Sequence of chain 1.A:
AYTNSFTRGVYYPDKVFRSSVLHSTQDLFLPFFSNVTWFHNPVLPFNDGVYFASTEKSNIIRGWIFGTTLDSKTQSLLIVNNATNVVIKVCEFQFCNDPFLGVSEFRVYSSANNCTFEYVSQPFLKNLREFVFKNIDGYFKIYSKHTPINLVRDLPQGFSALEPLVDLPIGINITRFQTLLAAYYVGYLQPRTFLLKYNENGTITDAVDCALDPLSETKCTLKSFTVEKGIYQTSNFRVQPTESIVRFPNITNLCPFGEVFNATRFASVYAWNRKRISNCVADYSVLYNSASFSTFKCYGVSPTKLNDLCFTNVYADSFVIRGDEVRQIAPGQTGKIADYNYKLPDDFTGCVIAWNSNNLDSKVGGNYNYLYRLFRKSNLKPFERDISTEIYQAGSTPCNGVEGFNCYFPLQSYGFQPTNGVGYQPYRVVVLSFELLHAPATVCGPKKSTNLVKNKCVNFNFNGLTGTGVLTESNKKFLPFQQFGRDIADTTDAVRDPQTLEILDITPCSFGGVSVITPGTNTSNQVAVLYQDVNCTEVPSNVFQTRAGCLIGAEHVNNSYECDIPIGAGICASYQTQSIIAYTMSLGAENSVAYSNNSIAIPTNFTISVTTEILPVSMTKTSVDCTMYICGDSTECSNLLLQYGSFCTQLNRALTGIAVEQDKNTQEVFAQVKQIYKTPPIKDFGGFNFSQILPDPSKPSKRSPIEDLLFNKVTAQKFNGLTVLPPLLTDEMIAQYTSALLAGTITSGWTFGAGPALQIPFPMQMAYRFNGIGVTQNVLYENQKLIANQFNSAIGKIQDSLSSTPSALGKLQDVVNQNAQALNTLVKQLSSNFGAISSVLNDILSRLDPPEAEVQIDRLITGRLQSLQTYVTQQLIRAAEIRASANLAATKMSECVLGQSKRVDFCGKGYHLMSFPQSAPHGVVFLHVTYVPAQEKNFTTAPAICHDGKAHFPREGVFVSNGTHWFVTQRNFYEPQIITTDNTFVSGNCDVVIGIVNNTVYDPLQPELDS

Binding-site contacts:
Ligand atom C8 contacts residue ILE1130 of chain 1.B at 4.2 Å (hydrophobic).
Ligand atom C8 contacts residue GLY1131 of chain 1.B at 3.7 Å.
Ligand atom C6 contacts residue ASN709 of chain 1.B at 4.5 Å.
Ligand atom N2 contacts residue ASN709 of chain 1.B at 2.9 Å (h-bond).
Ligand atom O7 contacts residue ASN709 of chain 1.B at 3.0 Å (h-bond).
Ligand atom C3 contacts residue ASN709 of chain 1.B at 3.8 Å.
Ligand atom C1 contacts residue ASN709 of chain 1.B at 1.4 Å.
Ligand atom C2 contacts residue ASN709 of chain 1.B at 2.5 Å.
Ligand atom O5 contacts residue ASN709 of chain 1.B at 2.4 Å (h-bond).
Ligand atom C4 contacts residue ASN709 of chain 1.B at 4.2 Å.
Ligand atom O5 contacts residue ASP796 of chain 1.A at 3.9 Å.
Ligand atom C8 contacts residue ASN709 of chain 1.B at 4.3 Å.
Ligand atom C7 contacts residue ASN709 of chain 1.B at 3.1 Å.
Ligand atom C5 contacts residue ASN709 of chain 1.B at 3.7 Å.

Sequence of chain 1.B:
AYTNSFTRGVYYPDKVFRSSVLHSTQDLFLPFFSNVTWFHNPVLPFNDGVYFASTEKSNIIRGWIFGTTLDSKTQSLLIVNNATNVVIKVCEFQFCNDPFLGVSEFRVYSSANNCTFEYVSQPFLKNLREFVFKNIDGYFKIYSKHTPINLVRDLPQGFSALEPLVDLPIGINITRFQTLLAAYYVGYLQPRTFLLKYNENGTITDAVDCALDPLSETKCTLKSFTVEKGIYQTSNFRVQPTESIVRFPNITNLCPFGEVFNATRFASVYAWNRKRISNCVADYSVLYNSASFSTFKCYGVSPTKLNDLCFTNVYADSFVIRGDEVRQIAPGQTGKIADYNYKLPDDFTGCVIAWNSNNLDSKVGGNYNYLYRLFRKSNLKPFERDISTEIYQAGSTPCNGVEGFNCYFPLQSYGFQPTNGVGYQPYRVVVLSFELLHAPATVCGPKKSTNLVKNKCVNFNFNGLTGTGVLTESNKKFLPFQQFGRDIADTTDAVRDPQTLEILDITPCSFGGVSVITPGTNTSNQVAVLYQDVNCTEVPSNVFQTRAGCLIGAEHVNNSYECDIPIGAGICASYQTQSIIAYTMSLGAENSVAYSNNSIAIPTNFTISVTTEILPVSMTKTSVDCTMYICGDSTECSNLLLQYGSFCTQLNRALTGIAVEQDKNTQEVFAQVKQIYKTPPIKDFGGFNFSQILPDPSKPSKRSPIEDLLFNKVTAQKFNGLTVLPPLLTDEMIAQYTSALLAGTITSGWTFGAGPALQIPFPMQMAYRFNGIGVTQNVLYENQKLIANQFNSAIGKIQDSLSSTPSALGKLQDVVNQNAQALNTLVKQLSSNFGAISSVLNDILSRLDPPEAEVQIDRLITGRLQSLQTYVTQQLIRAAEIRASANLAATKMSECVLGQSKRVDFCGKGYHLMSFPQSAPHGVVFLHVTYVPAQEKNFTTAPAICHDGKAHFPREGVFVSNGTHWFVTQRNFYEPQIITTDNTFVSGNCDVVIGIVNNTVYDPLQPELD

A protein and the small-molecule ligand that binds it are described below.
Small molecule (SMILES): CC(=O)N[C@@H]1[C@@H](O)[C@H](O)[C@@H](CO)O[C@H]1O